Binding-site contacts:
Ligand atom N3 contacts residue MET320 of chain 1.F at 3.7 Å.
Ligand atom O2B contacts residue GLU331 of chain 1.F at 2.4 Å (salt-bridge).
Ligand atom C3' contacts residue THR241 of chain 1.F at 3.6 Å.
Ligand atom C8 contacts residue LYS150 of chain 1.F at 3.5 Å.
Ligand atom N1 contacts residue TYR185 of chain 1.F at 3.6 Å.
Ligand atom N3 contacts residue TYR185 of chain 1.F at 3.5 Å.
Ligand atom N6 contacts residue ILE148 of chain 1.F at 3.6 Å.
Ligand atom PG contacts residue GLU331 of chain 1.F at 3.1 Å.
Ligand atom O2A contacts residue LYS74 of chain 1.F at 3.4 Å.
Ligand atom O3' contacts residue ASP200 of chain 1.F at 3.0 Å (salt-bridge).
Ligand atom PB contacts residue GLU331 of chain 1.F at 3.3 Å.
Ligand atom O3G contacts residue ARG222 of chain 1.F at 3.7 Å.
Ligand atom N7 contacts residue LYS150 of chain 1.F at 2.9 Å (salt-bridge).
Ligand atom N7 contacts residue GLN183 of chain 1.F at 3.6 Å.
Ligand atom N6 contacts residue LYS184 of chain 1.F at 3.0 Å (salt-bridge).
Ligand atom O2G contacts residue GLU331 of chain 1.F at 2.9 Å (salt-bridge).
Ligand atom O1B contacts residue MG1 of chain 1.U at 2.7 Å.
Ligand atom O2' contacts residue THR241 of chain 1.F at 3.2 Å (h-bond).
Ligand atom O1G contacts residue MG1 of chain 1.U at 2.6 Å.
Ligand atom C2 contacts residue TYR185 of chain 1.F at 3.5 Å (hydrophobic).
Ligand atom N1 contacts residue LEU186 of chain 1.F at 3.0 Å (h-bond).
Ligand atom O1G contacts residue GLU331 of chain 1.F at 2.3 Å (salt-bridge).
Ligand atom C2 contacts residue LYS198 of chain 1.F at 3.5 Å.
Ligand atom PB contacts residue MG1 of chain 1.U at 3.6 Å.
Ligand atom O1B contacts residue LYS74 of chain 1.F at 3.0 Å (salt-bridge).
Ligand atom O1G contacts residue ASN333 of chain 1.F at 2.8 Å (h-bond).
Ligand atom O2B contacts residue ASP318 of chain 1.F at 3.7 Å.
Ligand atom O1B contacts residue GLU331 of chain 1.F at 3.3 Å (salt-bridge).
Ligand atom N3 contacts residue LYS198 of chain 1.F at 3.1 Å (salt-bridge).
Ligand atom C3B contacts residue ASN242 of chain 1.F at 3.4 Å.
Ligand atom C2 contacts residue LEU186 of chain 1.F at 3.5 Å (hydrophobic).
Ligand atom O2A contacts residue LYS150 of chain 1.F at 3.4 Å.
Ligand atom N6 contacts residue GLN183 of chain 1.F at 2.9 Å (h-bond).
Ligand atom C5' contacts residue ASN242 of chain 1.F at 3.3 Å.
Ligand atom O2G contacts residue ASP318 of chain 1.F at 2.6 Å (salt-bridge).
Ligand atom O4' contacts residue LEU240 of chain 1.F at 3.5 Å.
Ligand atom O1A contacts residue ILE330 of chain 1.F at 3.7 Å.
Ligand atom O2' contacts residue LYS198 of chain 1.F at 3.5 Å.
Ligand atom C4' contacts residue ASN242 of chain 1.F at 3.7 Å.
Ligand atom O3' contacts residue THR241 of chain 1.F at 2.3 Å (h-bond).

Sequence of chain 1.F:
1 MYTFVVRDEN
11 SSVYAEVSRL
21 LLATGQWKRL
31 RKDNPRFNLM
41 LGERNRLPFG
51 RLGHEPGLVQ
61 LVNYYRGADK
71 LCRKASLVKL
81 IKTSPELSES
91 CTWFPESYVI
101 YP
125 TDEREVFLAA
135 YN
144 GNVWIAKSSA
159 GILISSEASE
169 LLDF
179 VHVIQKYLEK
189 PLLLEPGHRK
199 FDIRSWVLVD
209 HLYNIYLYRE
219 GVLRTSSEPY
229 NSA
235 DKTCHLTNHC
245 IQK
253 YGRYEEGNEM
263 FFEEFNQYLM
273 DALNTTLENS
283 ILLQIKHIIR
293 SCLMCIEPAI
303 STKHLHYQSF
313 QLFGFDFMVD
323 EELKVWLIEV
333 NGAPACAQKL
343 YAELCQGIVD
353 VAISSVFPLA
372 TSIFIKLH

This small molecule binds to this protein.
Small molecule (SMILES): Nc1ncnc2c1ncn2[C@@H]1O[C@H](CO[P](=O)(O)O[P](=O)(O)CP(=O)(O)O)[C@@H](O)[C@H]1O